Sequence of chain 1.F:
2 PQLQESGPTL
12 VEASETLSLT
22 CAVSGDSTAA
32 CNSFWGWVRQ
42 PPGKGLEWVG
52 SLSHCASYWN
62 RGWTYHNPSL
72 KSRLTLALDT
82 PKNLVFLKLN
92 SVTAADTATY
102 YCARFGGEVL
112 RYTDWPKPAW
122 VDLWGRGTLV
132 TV

Sequence of chain 1.A:
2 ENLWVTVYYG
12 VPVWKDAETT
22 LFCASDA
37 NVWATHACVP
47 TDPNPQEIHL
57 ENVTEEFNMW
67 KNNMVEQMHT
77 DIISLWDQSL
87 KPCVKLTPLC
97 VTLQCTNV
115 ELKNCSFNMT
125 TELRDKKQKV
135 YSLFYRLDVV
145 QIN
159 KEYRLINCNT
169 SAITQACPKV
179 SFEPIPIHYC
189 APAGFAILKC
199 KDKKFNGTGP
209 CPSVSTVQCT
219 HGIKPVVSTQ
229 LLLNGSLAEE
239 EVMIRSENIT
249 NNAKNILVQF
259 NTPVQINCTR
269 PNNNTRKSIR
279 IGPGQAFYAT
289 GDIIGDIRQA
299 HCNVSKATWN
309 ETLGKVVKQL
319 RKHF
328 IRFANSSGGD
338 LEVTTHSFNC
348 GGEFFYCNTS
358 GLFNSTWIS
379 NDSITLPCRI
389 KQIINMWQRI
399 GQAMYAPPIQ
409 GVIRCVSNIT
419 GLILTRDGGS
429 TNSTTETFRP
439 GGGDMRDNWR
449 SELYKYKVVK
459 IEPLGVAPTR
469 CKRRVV

This protein binds this small molecule.
Small molecule (SMILES): CC(=O)N[C@H]1[C@H](O[C@H]2[C@H](O)[C@@H](NC(C)=O)CO[C@@H]2CO)O[C@H](CO)[C@@H](O[C@@H]2O[C@H](CO[C@H]3O[C@H](CO)[C@@H](O)[C@H](O)[C@@H]3O)[C@@H](O)[C@H](O[C@H]3O[C@H](CO)[C@@H](O)[C@H](O)[C@@H]3O)[C@@H]2O)[C@@H]1O

Binding-site contacts:
Ligand atom N2 contacts residue ASN271 of chain 1.A at 2.9 Å (h-bond).
Ligand atom C5 contacts residue HIS55 of chain 1.F at 4.1 Å.
Ligand atom O5 contacts residue THR81 of chain 1.F at 3.4 Å (h-bond).
Ligand atom O6 contacts residue ARG62 of chain 1.F at 4.1 Å.
Ligand atom O4 contacts residue HIS55 of chain 1.F at 4.1 Å.
Ligand atom C5 contacts residue THR81 of chain 1.F at 3.8 Å.
Ligand atom C3 contacts residue ALA30 of chain 1.F at 3.9 Å (hydrophobic).
Ligand atom O5 contacts residue ASN271 of chain 1.A at 2.3 Å (h-bond).
Ligand atom O3 contacts residue ALA30 of chain 1.F at 3.3 Å.
Ligand atom O7 contacts residue SER58 of chain 1.F at 4.0 Å.
Ligand atom O7 contacts residue ALA57 of chain 1.F at 3.3 Å (h-bond).
Ligand atom C6 contacts residue ILE292 of chain 1.A at 3.5 Å (hydrophobic).
Ligand atom C6 contacts residue THR81 of chain 1.F at 4.1 Å.
Ligand atom C3 contacts residue ASN271 of chain 1.A at 3.8 Å.
Ligand atom C1 contacts residue THR81 of chain 1.F at 4.0 Å.
Ligand atom C6 contacts residue HIS55 of chain 1.F at 3.6 Å.
Ligand atom C3 contacts residue THR81 of chain 1.F at 4.0 Å.
Ligand atom C5 contacts residue ILE292 of chain 1.A at 4.2 Å (hydrophobic).
Ligand atom N2 contacts residue ALA57 of chain 1.F at 3.8 Å.
Ligand atom O6 contacts residue ILE292 of chain 1.A at 3.2 Å.
Ligand atom C2 contacts residue THR81 of chain 1.F at 3.6 Å.
Ligand atom C2 contacts residue ALA57 of chain 1.F at 4.0 Å (hydrophobic).
Ligand atom C4 contacts residue THR81 of chain 1.F at 3.4 Å.
Ligand atom O6 contacts residue HIS55 of chain 1.F at 3.2 Å (h-bond).
Ligand atom C8 contacts residue ALA57 of chain 1.F at 4.2 Å (hydrophobic).
Ligand atom C5 contacts residue ASN271 of chain 1.A at 3.6 Å.
Ligand atom C2 contacts residue HIS55 of chain 1.F at 3.9 Å.
Ligand atom O6 contacts residue HIS55 of chain 1.F at 2.7 Å (h-bond).
Ligand atom O5 contacts residue ILE292 of chain 1.A at 3.6 Å.
Ligand atom C6 contacts residue CYS32 of chain 1.F at 3.6 Å (hydrophobic).
Ligand atom O2 contacts residue HIS55 of chain 1.F at 3.1 Å (h-bond).
Ligand atom C8 contacts residue SER58 of chain 1.F at 3.6 Å.
Ligand atom C1 contacts residue ASN271 of chain 1.A at 1.4 Å.
Ligand atom C5 contacts residue HIS55 of chain 1.F at 3.9 Å.
Ligand atom C2 contacts residue ASN271 of chain 1.A at 2.5 Å.
Ligand atom C7 contacts residue ALA57 of chain 1.F at 3.5 Å (hydrophobic).
Ligand atom C6 contacts residue HIS55 of chain 1.F at 3.6 Å.
Ligand atom C7 contacts residue ASN271 of chain 1.A at 4.1 Å.
Ligand atom O4 contacts residue THR81 of chain 1.F at 4.1 Å.
Ligand atom O2 contacts residue THR81 of chain 1.F at 2.5 Å (h-bond).